Sequence of chain 1.G:
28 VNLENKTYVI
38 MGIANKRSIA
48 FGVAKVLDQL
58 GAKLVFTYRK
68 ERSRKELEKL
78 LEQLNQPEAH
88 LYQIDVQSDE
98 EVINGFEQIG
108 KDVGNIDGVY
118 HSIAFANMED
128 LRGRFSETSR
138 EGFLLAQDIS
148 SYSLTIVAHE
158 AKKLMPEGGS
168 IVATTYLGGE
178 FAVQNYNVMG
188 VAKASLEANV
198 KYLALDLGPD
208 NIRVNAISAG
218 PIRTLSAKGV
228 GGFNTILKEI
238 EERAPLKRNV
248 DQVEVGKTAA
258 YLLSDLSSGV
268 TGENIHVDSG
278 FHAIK

Binding-site contacts:
Ligand atom CAI contacts residue NAP1 of chain 1.BA at 3.5 Å.
Ligand atom CAA contacts residue GLN181 of chain 1.G at 3.1 Å.
Ligand atom CAG contacts residue ALA121 of chain 1.G at 3.6 Å (hydrophobic).
Ligand atom OAB contacts residue TYR183 of chain 1.G at 2.7 Å (h-bond).
Ligand atom CAS contacts residue NAP1 of chain 1.BA at 3.6 Å.
Ligand atom CAH contacts residue ALA224 of chain 1.G at 3.9 Å (hydrophobic).
Ligand atom CAG contacts residue NAP1 of chain 1.BA at 3.7 Å.
Ligand atom CAE contacts residue PHE122 of chain 1.G at 3.8 Å (hydrophobic).
Ligand atom CAC contacts residue MET186 of chain 1.G at 3.7 Å (hydrophobic).
Ligand atom CAQ contacts residue NAP1 of chain 1.BA at 3.3 Å.
Ligand atom CAL contacts residue TYR173 of chain 1.G at 3.4 Å (hydrophobic).
Ligand atom OAB contacts residue LYS190 of chain 1.G at 3.8 Å.
Ligand atom OAB contacts residue NAP1 of chain 1.BA at 2.5 Å (h-bond).
Ligand atom OAP contacts residue NAP1 of chain 1.BA at 3.2 Å.
Ligand atom CAJ contacts residue TYR183 of chain 1.G at 3.4 Å (hydrophobic).
Ligand atom CAT contacts residue NAP1 of chain 1.BA at 3.2 Å.
Ligand atom CAK contacts residue ILE233 of chain 1.G at 3.8 Å (hydrophobic).
Ligand atom CAR contacts residue NAP1 of chain 1.BA at 3.3 Å.
Ligand atom CAE contacts residue ALA121 of chain 1.G at 3.5 Å (hydrophobic).
Ligand atom CAO contacts residue TYR173 of chain 1.G at 4.0 Å (hydrophobic).
Ligand atom CAJ contacts residue TYR173 of chain 1.G at 3.9 Å (hydrophobic).
Ligand atom CAK contacts residue VAL227 of chain 1.G at 3.5 Å (hydrophobic).
Ligand atom CAO contacts residue NAP1 of chain 1.BA at 3.4 Å.
Ligand atom CAM contacts residue PHE230 of chain 1.G at 3.8 Å (hydrophobic).
Ligand atom CAS contacts residue SER223 of chain 1.G at 3.8 Å.
Ligand atom CAA contacts residue VAL180 of chain 1.G at 3.6 Å (hydrophobic).
Ligand atom CAF contacts residue VAL227 of chain 1.G at 3.8 Å (hydrophobic).
Ligand atom CAA contacts residue VAL227 of chain 1.G at 4.0 Å (hydrophobic).
Ligand atom CAM contacts residue TYR173 of chain 1.G at 3.8 Å (hydrophobic).
Ligand atom CAA contacts residue GLY228 of chain 1.G at 3.9 Å.
Ligand atom CAG contacts residue SER223 of chain 1.G at 3.6 Å.
Ligand atom CAE contacts residue MET186 of chain 1.G at 4.0 Å (hydrophobic).
Ligand atom CAD contacts residue LEU128 of chain 1.G at 3.8 Å (hydrophobic).
Ligand atom CAI contacts residue ALA224 of chain 1.G at 3.7 Å (hydrophobic).
Ligand atom CAH contacts residue NAP1 of chain 1.BA at 3.2 Å.
Ligand atom CAC contacts residue ALA123 of chain 1.G at 3.8 Å (hydrophobic).
Ligand atom CAK contacts residue GLY228 of chain 1.G at 3.9 Å.
Ligand atom CAR contacts residue TYR183 of chain 1.G at 3.5 Å (hydrophobic).
Ligand atom CAJ contacts residue NAP1 of chain 1.BA at 3.4 Å.
Ligand atom OAP contacts residue SER223 of chain 1.G at 3.8 Å.

A protein and the small-molecule ligand that binds it are described below.
Small molecule (SMILES): CCCCCCc1ccc(Oc2ccccc2)c(O)c1